Binding-site contacts:
Ligand atom O3' contacts residue ARG373 of chain 1.F at 2.9 Å (salt-bridge).
Ligand atom C2 contacts residue CYS382 of chain 1.F at 3.4 Å (hydrophobic).
Ligand atom C3' contacts residue ASP415 of chain 1.F at 3.1 Å.
Ligand atom C2' contacts residue ASP415 of chain 1.F at 3.2 Å.
Ligand atom N7 contacts residue MET121 of chain 1.F at 3.7 Å.
Ligand atom C2' contacts residue NAD1 of chain 1.LA at 3.8 Å.
Ligand atom C5' contacts residue ASP415 of chain 1.F at 3.8 Å.
Ligand atom P contacts residue GLY416 of chain 1.F at 3.8 Å.
Ligand atom C4' contacts residue ASP415 of chain 1.F at 3.3 Å.
Ligand atom O2P contacts residue SER380 of chain 1.F at 3.0 Å (h-bond).
Ligand atom C1' contacts residue NAD1 of chain 1.LA at 3.5 Å.
Ligand atom O3' contacts residue SER119 of chain 1.F at 2.8 Å (h-bond).
Ligand atom C2' contacts residue ARG373 of chain 1.F at 3.3 Å.
Ligand atom P contacts residue SER380 of chain 1.F at 3.8 Å.
Ligand atom N9 contacts residue NAD1 of chain 1.LA at 3.7 Å.
Ligand atom O3P contacts residue GLY438 of chain 1.F at 2.6 Å (h-bond).
Ligand atom O5' contacts residue GLY416 of chain 1.F at 3.3 Å.
Ligand atom O2' contacts residue ASP415 of chain 1.F at 2.4 Å (salt-bridge).
Ligand atom O1P contacts residue SER439 of chain 1.F at 2.9 Å (h-bond).
Ligand atom N3 contacts residue CYS382 of chain 1.F at 3.2 Å.
Ligand atom O2' contacts residue ARG373 of chain 1.F at 3.1 Å (salt-bridge).
Ligand atom C3' contacts residue SER119 of chain 1.F at 3.5 Å.
Ligand atom O1P contacts residue GLY438 of chain 1.F at 3.4 Å.
Ligand atom P contacts residue GLY438 of chain 1.F at 3.7 Å.
Ligand atom O2P contacts residue GLY379 of chain 1.F at 3.8 Å.
Ligand atom O2P contacts residue GLY417 of chain 1.F at 3.4 Å (h-bond).
Ligand atom O2P contacts residue GLY416 of chain 1.F at 3.3 Å.
Ligand atom O3' contacts residue ASP415 of chain 1.F at 2.4 Å (salt-bridge).
Ligand atom C2 contacts residue GLN492 of chain 1.F at 3.0 Å.
Ligand atom O5' contacts residue GLY379 of chain 1.F at 3.7 Å.
Ligand atom C4 contacts residue NAD1 of chain 1.LA at 3.6 Å.
Ligand atom N1 contacts residue GLY493 of chain 1.F at 3.4 Å.
Ligand atom C8 contacts residue MET121 of chain 1.F at 3.3 Å (hydrophobic).
Ligand atom O5' contacts residue ASP415 of chain 1.F at 3.5 Å (salt-bridge).
Ligand atom O2' contacts residue NAD1 of chain 1.LA at 3.1 Å (h-bond).
Ligand atom N3 contacts residue NAD1 of chain 1.LA at 3.0 Å.
Ligand atom C2 contacts residue NAD1 of chain 1.LA at 3.1 Å.
Ligand atom O3P contacts residue MET437 of chain 1.F at 3.6 Å.
Ligand atom N1 contacts residue GLN492 of chain 1.F at 3.1 Å (h-bond).
Ligand atom C3' contacts residue ARG373 of chain 1.F at 3.6 Å.

Sequence of chain 1.F:
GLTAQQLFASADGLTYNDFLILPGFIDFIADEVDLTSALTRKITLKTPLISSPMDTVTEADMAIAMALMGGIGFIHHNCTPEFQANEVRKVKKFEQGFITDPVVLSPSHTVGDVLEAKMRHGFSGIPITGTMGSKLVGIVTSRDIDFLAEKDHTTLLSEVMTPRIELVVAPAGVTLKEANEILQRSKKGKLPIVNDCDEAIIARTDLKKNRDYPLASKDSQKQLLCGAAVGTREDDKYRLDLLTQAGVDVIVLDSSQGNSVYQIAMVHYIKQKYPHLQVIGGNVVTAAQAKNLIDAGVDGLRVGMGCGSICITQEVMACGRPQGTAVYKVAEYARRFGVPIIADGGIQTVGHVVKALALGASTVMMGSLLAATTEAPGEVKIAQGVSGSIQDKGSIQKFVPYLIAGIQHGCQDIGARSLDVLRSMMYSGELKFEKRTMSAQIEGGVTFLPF

The protein below binds the small molecule below.
Small molecule (SMILES): O=c1[nH]cnc2c1ncn2[C@@H]1O[C@H](COP(=O)(O)O)[C@@H](O)[C@H]1O